This protein binds this small molecule.
Small molecule (SMILES): CC(=O)N[C@@H]1[C@@H](O)[C@H](O)[C@@H](CO)O[C@H]1O

Sequence of chain 1.M:
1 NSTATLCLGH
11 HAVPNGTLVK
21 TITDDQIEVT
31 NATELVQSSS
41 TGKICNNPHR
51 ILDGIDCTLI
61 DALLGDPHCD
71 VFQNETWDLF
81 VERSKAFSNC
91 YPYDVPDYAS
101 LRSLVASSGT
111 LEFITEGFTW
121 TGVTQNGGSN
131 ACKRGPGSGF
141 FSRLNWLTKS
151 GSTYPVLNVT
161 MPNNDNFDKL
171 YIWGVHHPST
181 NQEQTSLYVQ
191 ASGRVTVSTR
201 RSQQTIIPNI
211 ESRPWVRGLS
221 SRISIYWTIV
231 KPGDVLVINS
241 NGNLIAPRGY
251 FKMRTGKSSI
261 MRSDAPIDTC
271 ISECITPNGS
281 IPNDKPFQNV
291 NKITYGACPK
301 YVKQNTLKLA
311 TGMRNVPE

Binding-site contacts:
Ligand atom C1 contacts residue ASN158 of chain 1.M at 1.4 Å.
Ligand atom O6 contacts residue THR160 of chain 1.M at 3.3 Å.
Ligand atom O5 contacts residue THR160 of chain 1.M at 4.3 Å.
Ligand atom C8 contacts residue ASN158 of chain 1.M at 4.5 Å.
Ligand atom C1 contacts residue SER212 of chain 1.O at 4.2 Å.
Ligand atom C5 contacts residue ASN158 of chain 1.M at 3.7 Å.
Ligand atom C5 contacts residue SER212 of chain 1.O at 4.2 Å.
Ligand atom C3 contacts residue SER212 of chain 1.O at 4.3 Å.
Ligand atom C3 contacts residue ASN158 of chain 1.M at 3.8 Å.
Ligand atom C7 contacts residue ASN158 of chain 1.M at 3.4 Å.
Ligand atom C6 contacts residue THR160 of chain 1.M at 3.6 Å.
Ligand atom O5 contacts residue ASN158 of chain 1.M at 2.4 Å (h-bond).
Ligand atom N2 contacts residue ASN158 of chain 1.M at 2.8 Å (h-bond).
Ligand atom C6 contacts residue VAL237 of chain 1.M at 4.4 Å (hydrophobic).
Ligand atom C2 contacts residue ASN158 of chain 1.M at 2.4 Å.
Ligand atom C4 contacts residue ASN158 of chain 1.M at 4.2 Å.
Ligand atom O7 contacts residue ASN158 of chain 1.M at 3.5 Å (h-bond).

Sequence of chain 1.O:
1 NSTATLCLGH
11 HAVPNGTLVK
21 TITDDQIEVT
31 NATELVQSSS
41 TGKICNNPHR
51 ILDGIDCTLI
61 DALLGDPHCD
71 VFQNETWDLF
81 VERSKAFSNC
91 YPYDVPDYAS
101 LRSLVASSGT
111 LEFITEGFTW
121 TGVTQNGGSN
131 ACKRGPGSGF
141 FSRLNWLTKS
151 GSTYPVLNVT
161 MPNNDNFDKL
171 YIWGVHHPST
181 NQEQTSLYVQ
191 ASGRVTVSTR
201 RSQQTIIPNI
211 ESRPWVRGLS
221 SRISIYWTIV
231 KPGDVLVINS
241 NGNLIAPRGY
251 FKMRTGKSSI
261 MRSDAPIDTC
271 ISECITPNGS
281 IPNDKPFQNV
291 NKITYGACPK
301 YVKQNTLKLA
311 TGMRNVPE